The small molecule below binds the protein below.
Small molecule (SMILES): CC(=O)N[C@@H]1[C@@H](O)[C@H](O)[C@@H](CO)O[C@H]1O

Sequence of chain 1.M:
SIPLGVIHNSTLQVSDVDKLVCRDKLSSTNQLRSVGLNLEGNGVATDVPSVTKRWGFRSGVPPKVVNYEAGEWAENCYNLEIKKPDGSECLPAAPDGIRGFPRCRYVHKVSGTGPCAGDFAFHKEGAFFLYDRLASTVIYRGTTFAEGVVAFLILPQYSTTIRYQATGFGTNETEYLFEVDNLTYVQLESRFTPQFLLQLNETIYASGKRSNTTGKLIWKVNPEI

Binding-site contacts:
Ligand atom O5 contacts residue ASN207 of chain 1.M at 2.4 Å (h-bond).
Ligand atom C2 contacts residue ASN207 of chain 1.M at 2.4 Å.
Ligand atom C5 contacts residue ASN207 of chain 1.M at 3.7 Å.
Ligand atom C1 contacts residue ASN207 of chain 1.M at 1.4 Å.
Ligand atom C4 contacts residue ASN207 of chain 1.M at 4.2 Å.
Ligand atom O7 contacts residue ASN207 of chain 1.M at 4.1 Å.
Ligand atom N2 contacts residue ASN207 of chain 1.M at 2.8 Å (h-bond).
Ligand atom C7 contacts residue ASN207 of chain 1.M at 3.7 Å.
Ligand atom C3 contacts residue ASN207 of chain 1.M at 3.8 Å.